Binding-site contacts:
Ligand atom N8 contacts residue MET181 of chain 1.A at 3.0 Å (h-bond).
Ligand atom CA contacts residue MET181 of chain 1.A at 3.4 Å (hydrophobic).
Ligand atom OG contacts residue HIS77 of chain 1.A at 3.6 Å.
Ligand atom O contacts residue LYS156 of chain 1.A at 3.6 Å.
Ligand atom C contacts residue MET181 of chain 1.A at 3.6 Å (hydrophobic).
Ligand atom N6 contacts residue ILE164 of chain 1.A at 3.7 Å.
Ligand atom CB contacts residue ASP180 of chain 1.A at 3.6 Å.
Ligand atom OG contacts residue HIS73 of chain 1.A at 3.1 Å (h-bond).
Ligand atom CB contacts residue GLY95 of chain 1.A at 3.2 Å.
Ligand atom N contacts residue MET181 of chain 1.A at 2.7 Å (h-bond).
Ligand atom N contacts residue HIS77 of chain 1.A at 2.8 Å (h-bond).
Ligand atom C2 contacts residue CYS182 of chain 1.A at 3.5 Å (hydrophobic).
Ligand atom O2' contacts residue MET181 of chain 1.A at 3.8 Å.
Ligand atom CB contacts residue TYR104 of chain 1.A at 3.4 Å (hydrophobic).
Ligand atom OG contacts residue GLY95 of chain 1.A at 2.5 Å (h-bond).
Ligand atom N6 contacts residue ASP168 of chain 1.A at 2.8 Å (salt-bridge).
Ligand atom N contacts residue CYS182 of chain 1.A at 3.4 Å.
Ligand atom N contacts residue ASP180 of chain 1.A at 3.3 Å (salt-bridge).
Ligand atom C5' contacts residue ILE94 of chain 1.A at 3.6 Å (hydrophobic).
Ligand atom N3 contacts residue CYS182 of chain 1.A at 3.3 Å.
Ligand atom CA contacts residue LYS156 of chain 1.A at 3.8 Å.
Ligand atom C5' contacts residue ILE159 of chain 1.A at 3.9 Å (hydrophobic).
Ligand atom C contacts residue LYS156 of chain 1.A at 3.8 Å.
Ligand atom C2 contacts residue ARG183 of chain 1.A at 3.9 Å.
Ligand atom CA contacts residue HIS77 of chain 1.A at 3.7 Å.
Ligand atom C5 contacts residue ILE164 of chain 1.A at 3.5 Å (hydrophobic).
Ligand atom O contacts residue ILE94 of chain 1.A at 3.6 Å.
Ligand atom CB contacts residue HIS77 of chain 1.A at 3.6 Å.
Ligand atom CA contacts residue ASP180 of chain 1.A at 3.0 Å.
Ligand atom C1' contacts residue MET181 of chain 1.A at 3.6 Å (hydrophobic).
Ligand atom C6 contacts residue ILE164 of chain 1.A at 3.8 Å (hydrophobic).
Ligand atom C2 contacts residue PRO170 of chain 1.A at 3.7 Å (hydrophobic).
Ligand atom N3 contacts residue ARG183 of chain 1.A at 3.6 Å.
Ligand atom CA contacts residue TYR104 of chain 1.A at 3.7 Å (hydrophobic).
Ligand atom O contacts residue GLY95 of chain 1.A at 3.0 Å (h-bond).
Ligand atom N7 contacts residue ILE164 of chain 1.A at 3.6 Å.
Ligand atom N3 contacts residue MET181 of chain 1.A at 3.6 Å.
Ligand atom O2' contacts residue ARG183 of chain 1.A at 3.5 Å (salt-bridge).
Ligand atom O2' contacts residue CYS182 of chain 1.A at 3.2 Å (h-bond).
Ligand atom N1 contacts residue PRO170 of chain 1.A at 3.7 Å.

Sequence of chain 1.A:
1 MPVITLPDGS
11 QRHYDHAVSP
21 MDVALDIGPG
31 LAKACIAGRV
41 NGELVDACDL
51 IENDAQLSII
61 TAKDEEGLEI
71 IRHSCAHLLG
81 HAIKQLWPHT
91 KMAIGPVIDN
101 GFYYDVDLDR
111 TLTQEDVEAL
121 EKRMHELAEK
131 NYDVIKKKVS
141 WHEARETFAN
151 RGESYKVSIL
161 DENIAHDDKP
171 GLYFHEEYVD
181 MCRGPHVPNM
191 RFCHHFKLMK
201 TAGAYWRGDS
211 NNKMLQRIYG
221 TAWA

A protein and the small-molecule ligand that binds it are described below.
Small molecule (SMILES): Nc1ncnc2c1ncn2[C@@H]1O[C@H](CO)[C@@H](NC(=O)[C@@H](N)CO)[C@H]1O